Sequence of chain 1.A:
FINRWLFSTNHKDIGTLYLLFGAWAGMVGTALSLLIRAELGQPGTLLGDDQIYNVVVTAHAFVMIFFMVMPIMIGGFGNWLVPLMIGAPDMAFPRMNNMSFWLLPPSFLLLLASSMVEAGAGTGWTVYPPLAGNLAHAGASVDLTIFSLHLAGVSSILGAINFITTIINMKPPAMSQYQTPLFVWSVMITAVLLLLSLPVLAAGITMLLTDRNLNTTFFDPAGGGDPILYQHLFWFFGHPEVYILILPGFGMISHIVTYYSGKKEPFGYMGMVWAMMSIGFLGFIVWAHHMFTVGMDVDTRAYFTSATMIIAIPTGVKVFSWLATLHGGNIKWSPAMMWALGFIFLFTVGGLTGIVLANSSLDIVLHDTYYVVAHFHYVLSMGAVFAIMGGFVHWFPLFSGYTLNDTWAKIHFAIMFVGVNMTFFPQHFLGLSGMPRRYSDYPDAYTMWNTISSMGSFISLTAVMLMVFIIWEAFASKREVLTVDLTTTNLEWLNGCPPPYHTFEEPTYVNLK

Sequence of chain 1.C:
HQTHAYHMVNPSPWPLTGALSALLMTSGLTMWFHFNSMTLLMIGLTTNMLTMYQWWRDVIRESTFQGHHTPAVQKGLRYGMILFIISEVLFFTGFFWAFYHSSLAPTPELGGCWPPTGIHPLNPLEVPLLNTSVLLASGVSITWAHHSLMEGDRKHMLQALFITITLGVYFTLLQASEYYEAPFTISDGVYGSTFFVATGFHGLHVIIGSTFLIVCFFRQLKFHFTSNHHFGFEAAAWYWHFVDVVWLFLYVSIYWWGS

Binding-site contacts:
Ligand atom C21 contacts residue HIS233 of chain 1.A at 3.7 Å.
Ligand atom C23 contacts residue PGV1 of chain 1.JB at 4.3 Å.
Ligand atom O3 contacts residue ASP300 of chain 1.A at 3.5 Å.
Ligand atom C2 contacts residue ASP300 of chain 1.A at 3.6 Å.
Ligand atom C5 contacts residue LEU125 of chain 1.P at 4.2 Å (hydrophobic).
Ligand atom C24 contacts residue HIS101 of chain 1.C at 3.1 Å.
Ligand atom C16 contacts residue PGV1 of chain 1.JB at 4.0 Å.
Ligand atom C1 contacts residue ASP300 of chain 1.A at 4.4 Å.
Ligand atom C18 contacts residue TRP288 of chain 1.A at 4.2 Å (hydrophobic).
Ligand atom C2 contacts residue TYR304 of chain 1.A at 4.0 Å (hydrophobic).
Ligand atom C12 contacts residue THR301 of chain 1.A at 3.7 Å.
Ligand atom C11 contacts residue TYR304 of chain 1.A at 4.4 Å (hydrophobic).
Ligand atom O25 contacts residue PGV1 of chain 1.JB at 4.2 Å.
Ligand atom O26 contacts residue LEU230 of chain 1.A at 4.4 Å.
Ligand atom C15 contacts residue PGV1 of chain 1.JB at 3.7 Å.
Ligand atom C1 contacts residue TYR304 of chain 1.A at 3.4 Å (hydrophobic).
Ligand atom C21 contacts residue TRP288 of chain 1.A at 3.8 Å (hydrophobic).
Ligand atom C19 contacts residue TYR304 of chain 1.A at 4.0 Å (hydrophobic).
Ligand atom C11 contacts residue PHE305 of chain 1.A at 4.0 Å (hydrophobic).
Ligand atom O12 contacts residue THR301 of chain 1.A at 2.7 Å (h-bond).
Ligand atom C12 contacts residue PHE305 of chain 1.A at 4.0 Å (hydrophobic).
Ligand atom O3 contacts residue LEU125 of chain 1.P at 3.6 Å.
Ligand atom O26 contacts residue PGV1 of chain 1.JB at 3.9 Å.
Ligand atom C4 contacts residue LEU125 of chain 1.P at 3.8 Å (hydrophobic).
Ligand atom C3 contacts residue LEU125 of chain 1.P at 3.6 Å (hydrophobic).
Ligand atom C24 contacts residue HIS233 of chain 1.A at 3.6 Å.
Ligand atom C2 contacts residue THR301 of chain 1.A at 3.9 Å.
Ligand atom O26 contacts residue HIS233 of chain 1.A at 3.9 Å.
Ligand atom C23 contacts residue HIS233 of chain 1.A at 3.7 Å.
Ligand atom C24 contacts residue TRP97 of chain 1.C at 3.6 Å (hydrophobic).
Ligand atom O26 contacts residue HIS101 of chain 1.C at 2.5 Å (h-bond).
Ligand atom O25 contacts residue HIS233 of chain 1.A at 3.5 Å (h-bond).
Ligand atom O26 contacts residue TRP97 of chain 1.C at 2.8 Å (h-bond).
Ligand atom C11 contacts residue THR301 of chain 1.A at 3.8 Å.
Ligand atom C20 contacts residue TRP288 of chain 1.A at 4.2 Å (hydrophobic).
Ligand atom C23 contacts residue TRP97 of chain 1.C at 3.6 Å (hydrophobic).
Ligand atom C24 contacts residue PGV1 of chain 1.JB at 4.0 Å.
Ligand atom C9 contacts residue THR301 of chain 1.A at 4.3 Å.
Ligand atom O25 contacts residue HIS101 of chain 1.C at 3.0 Å (h-bond).
Ligand atom C22 contacts residue PGV1 of chain 1.JB at 4.1 Å.

A small-molecule ligand and the protein it binds are described below.
Small molecule (SMILES): C[C@H](CCC(=O)O)[C@H]1CC[C@H]2[C@@H]3[C@H](O)C[C@@H]4C[C@H](O)CC[C@]4(C)[C@H]3C[C@H](O)[C@]12C

Sequence of chain 1.P:
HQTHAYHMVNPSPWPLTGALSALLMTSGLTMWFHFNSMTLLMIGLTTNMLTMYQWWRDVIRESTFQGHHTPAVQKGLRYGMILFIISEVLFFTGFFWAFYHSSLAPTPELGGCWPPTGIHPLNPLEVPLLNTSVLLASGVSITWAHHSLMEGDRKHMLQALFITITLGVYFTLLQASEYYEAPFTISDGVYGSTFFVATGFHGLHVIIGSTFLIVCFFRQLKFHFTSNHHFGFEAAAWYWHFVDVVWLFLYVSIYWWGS